Binding-site contacts:
Ligand atom N1 contacts residue ARG148 of chain 1.D at 4.0 Å.
Ligand atom C10 contacts residue LEU114 of chain 1.D at 4.2 Å (hydrophobic).
Ligand atom C1 contacts residue VAL113 of chain 1.D at 4.2 Å (hydrophobic).
Ligand atom C6 contacts residue ILE109 of chain 1.D at 4.2 Å (hydrophobic).
Ligand atom C9 contacts residue ARG148 of chain 1.D at 3.7 Å.
Ligand atom C5 contacts residue VAL113 of chain 1.D at 3.2 Å (hydrophobic).
Ligand atom C9 contacts residue ILE109 of chain 1.D at 4.3 Å (hydrophobic).
Ligand atom N2 contacts residue ARG148 of chain 1.D at 4.1 Å.
Ligand atom N2 contacts residue PHE106 of chain 1.D at 3.1 Å.
Ligand atom C3 contacts residue ARG148 of chain 1.D at 3.8 Å.
Ligand atom C12 contacts residue ILE109 of chain 1.D at 3.6 Å (hydrophobic).
Ligand atom CL1 contacts residue PHE106 of chain 1.D at 4.3 Å.
Ligand atom C3 contacts residue ASP110 of chain 1.D at 3.1 Å.
Ligand atom C11 contacts residue ILE109 of chain 1.D at 3.8 Å (hydrophobic).
Ligand atom C10 contacts residue PHE75 of chain 1.D at 3.6 Å (hydrophobic).
Ligand atom O1 contacts residue ASP110 of chain 1.D at 2.6 Å (salt-bridge).
Ligand atom C7 contacts residue PHE75 of chain 1.D at 3.2 Å (hydrophobic).
Ligand atom C12 contacts residue PHE106 of chain 1.D at 4.2 Å (hydrophobic).
Ligand atom CL1 contacts residue ILE109 of chain 1.D at 4.1 Å.
Ligand atom C1 contacts residue ARG148 of chain 1.D at 4.0 Å.
Ligand atom C6 contacts residue LEU144 of chain 1.D at 4.3 Å (hydrophobic).
Ligand atom C5 contacts residue ARG145 of chain 1.D at 4.1 Å.
Ligand atom N1 contacts residue VAL113 of chain 1.D at 4.1 Å.
Ligand atom C8 contacts residue ARG145 of chain 1.D at 4.0 Å.
Ligand atom C4 contacts residue PHE75 of chain 1.D at 3.8 Å (hydrophobic).
Ligand atom F1 contacts residue ILE72 of chain 1.D at 3.1 Å.
Ligand atom C8 contacts residue PHE75 of chain 1.D at 4.3 Å (hydrophobic).
Ligand atom C9 contacts residue PHE106 of chain 1.D at 3.5 Å (hydrophobic).
Ligand atom C4 contacts residue ASP110 of chain 1.D at 2.9 Å.
Ligand atom C4 contacts residue ARG148 of chain 1.D at 4.0 Å.
Ligand atom F1 contacts residue LEU114 of chain 1.D at 4.0 Å.
Ligand atom F1 contacts residue PHE75 of chain 1.D at 3.8 Å.
Ligand atom C1 contacts residue ASP110 of chain 1.D at 3.3 Å.
Ligand atom C7 contacts residue ASP110 of chain 1.D at 3.9 Å.
Ligand atom O1 contacts residue ARG148 of chain 1.D at 2.9 Å (salt-bridge).
Ligand atom N2 contacts residue ILE109 of chain 1.D at 3.9 Å.
Ligand atom F1 contacts residue SER117 of chain 1.D at 3.5 Å.
Ligand atom CL1 contacts residue ILE147 of chain 1.D at 4.3 Å.
Ligand atom C8 contacts residue VAL113 of chain 1.D at 3.5 Å (hydrophobic).
Ligand atom C2 contacts residue ARG148 of chain 1.D at 4.0 Å.

A protein and the small-molecule ligand that binds it are described below.
Small molecule (SMILES): O=C(Nc1ccc(Cl)nc1)c1ccc(F)cc1

Sequence of chain 1.D:
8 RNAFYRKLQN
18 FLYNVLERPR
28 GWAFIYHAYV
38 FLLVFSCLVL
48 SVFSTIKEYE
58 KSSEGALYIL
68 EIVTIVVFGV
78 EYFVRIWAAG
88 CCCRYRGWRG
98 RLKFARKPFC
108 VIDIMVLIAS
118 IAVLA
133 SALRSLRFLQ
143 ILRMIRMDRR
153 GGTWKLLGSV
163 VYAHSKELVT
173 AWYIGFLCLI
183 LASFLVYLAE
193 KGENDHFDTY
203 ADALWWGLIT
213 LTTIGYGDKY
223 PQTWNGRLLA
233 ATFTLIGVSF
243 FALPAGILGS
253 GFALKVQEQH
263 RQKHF